Binding-site contacts:
Ligand atom C1 contacts residue ASN279 of chain 1.B at 1.4 Å.
Ligand atom O6 contacts residue LYS555 of chain 1.A at 3.5 Å (salt-bridge).
Ligand atom C7 contacts residue ASN277 of chain 1.B at 3.7 Å.
Ligand atom C2 contacts residue ASN279 of chain 1.B at 2.5 Å.
Ligand atom C5 contacts residue ASN279 of chain 1.B at 3.7 Å.
Ligand atom C8 contacts residue ASN277 of chain 1.B at 3.5 Å.
Ligand atom C3 contacts residue ASN279 of chain 1.B at 3.8 Å.
Ligand atom C4 contacts residue ASN279 of chain 1.B at 4.3 Å.
Ligand atom N2 contacts residue ASN279 of chain 1.B at 2.9 Å (h-bond).
Ligand atom O5 contacts residue ASN279 of chain 1.B at 2.4 Å (h-bond).
Ligand atom O7 contacts residue ASN279 of chain 1.B at 3.4 Å (h-bond).
Ligand atom C8 contacts residue ASN279 of chain 1.B at 4.4 Å.
Ligand atom O6 contacts residue ASN279 of chain 1.B at 4.5 Å.
Ligand atom N2 contacts residue ASN277 of chain 1.B at 4.5 Å.
Ligand atom O7 contacts residue ASN277 of chain 1.B at 3.7 Å.
Ligand atom C7 contacts residue ASN279 of chain 1.B at 3.3 Å.

A protein and the small-molecule ligand that binds it are described below.
Small molecule (SMILES): CC(=O)N[C@@H]1[C@@H](O)[C@H](O)[C@@H](CO)O[C@H]1O

Sequence of chain 1.A:
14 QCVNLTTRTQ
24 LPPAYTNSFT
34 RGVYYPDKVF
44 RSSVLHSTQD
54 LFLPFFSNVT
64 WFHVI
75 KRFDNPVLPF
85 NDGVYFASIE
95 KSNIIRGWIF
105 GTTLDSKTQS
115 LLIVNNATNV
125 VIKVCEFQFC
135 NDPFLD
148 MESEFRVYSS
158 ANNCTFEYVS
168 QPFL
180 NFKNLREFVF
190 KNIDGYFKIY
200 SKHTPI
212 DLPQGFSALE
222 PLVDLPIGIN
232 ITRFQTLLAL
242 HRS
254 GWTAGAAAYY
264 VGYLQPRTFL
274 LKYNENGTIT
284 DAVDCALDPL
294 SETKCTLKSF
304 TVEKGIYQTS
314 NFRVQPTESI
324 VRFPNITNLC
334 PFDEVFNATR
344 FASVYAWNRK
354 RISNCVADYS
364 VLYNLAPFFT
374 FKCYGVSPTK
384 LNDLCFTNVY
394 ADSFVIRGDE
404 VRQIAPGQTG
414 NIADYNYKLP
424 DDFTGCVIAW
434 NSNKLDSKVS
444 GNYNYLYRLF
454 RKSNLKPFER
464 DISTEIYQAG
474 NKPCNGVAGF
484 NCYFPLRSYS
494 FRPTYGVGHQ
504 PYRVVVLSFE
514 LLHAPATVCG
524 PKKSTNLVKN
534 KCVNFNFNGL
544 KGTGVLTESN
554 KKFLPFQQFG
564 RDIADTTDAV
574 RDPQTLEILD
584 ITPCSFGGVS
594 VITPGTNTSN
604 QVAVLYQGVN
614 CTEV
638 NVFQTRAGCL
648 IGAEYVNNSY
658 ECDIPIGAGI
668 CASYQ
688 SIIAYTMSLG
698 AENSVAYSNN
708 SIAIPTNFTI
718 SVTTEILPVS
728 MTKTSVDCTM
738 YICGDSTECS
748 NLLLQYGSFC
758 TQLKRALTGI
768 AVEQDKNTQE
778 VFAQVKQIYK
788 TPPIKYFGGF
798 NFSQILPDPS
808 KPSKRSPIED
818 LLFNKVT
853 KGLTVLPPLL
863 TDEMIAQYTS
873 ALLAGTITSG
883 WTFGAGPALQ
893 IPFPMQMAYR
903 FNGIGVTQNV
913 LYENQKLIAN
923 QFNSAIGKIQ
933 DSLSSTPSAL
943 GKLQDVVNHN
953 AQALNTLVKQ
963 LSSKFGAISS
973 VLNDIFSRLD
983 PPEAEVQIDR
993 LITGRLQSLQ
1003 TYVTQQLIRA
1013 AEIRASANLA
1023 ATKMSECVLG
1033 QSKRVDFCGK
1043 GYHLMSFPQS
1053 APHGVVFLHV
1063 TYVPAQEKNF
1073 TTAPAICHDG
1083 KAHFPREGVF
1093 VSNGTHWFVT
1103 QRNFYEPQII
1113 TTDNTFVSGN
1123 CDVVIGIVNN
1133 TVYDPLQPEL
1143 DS

Sequence of chain 1.B:
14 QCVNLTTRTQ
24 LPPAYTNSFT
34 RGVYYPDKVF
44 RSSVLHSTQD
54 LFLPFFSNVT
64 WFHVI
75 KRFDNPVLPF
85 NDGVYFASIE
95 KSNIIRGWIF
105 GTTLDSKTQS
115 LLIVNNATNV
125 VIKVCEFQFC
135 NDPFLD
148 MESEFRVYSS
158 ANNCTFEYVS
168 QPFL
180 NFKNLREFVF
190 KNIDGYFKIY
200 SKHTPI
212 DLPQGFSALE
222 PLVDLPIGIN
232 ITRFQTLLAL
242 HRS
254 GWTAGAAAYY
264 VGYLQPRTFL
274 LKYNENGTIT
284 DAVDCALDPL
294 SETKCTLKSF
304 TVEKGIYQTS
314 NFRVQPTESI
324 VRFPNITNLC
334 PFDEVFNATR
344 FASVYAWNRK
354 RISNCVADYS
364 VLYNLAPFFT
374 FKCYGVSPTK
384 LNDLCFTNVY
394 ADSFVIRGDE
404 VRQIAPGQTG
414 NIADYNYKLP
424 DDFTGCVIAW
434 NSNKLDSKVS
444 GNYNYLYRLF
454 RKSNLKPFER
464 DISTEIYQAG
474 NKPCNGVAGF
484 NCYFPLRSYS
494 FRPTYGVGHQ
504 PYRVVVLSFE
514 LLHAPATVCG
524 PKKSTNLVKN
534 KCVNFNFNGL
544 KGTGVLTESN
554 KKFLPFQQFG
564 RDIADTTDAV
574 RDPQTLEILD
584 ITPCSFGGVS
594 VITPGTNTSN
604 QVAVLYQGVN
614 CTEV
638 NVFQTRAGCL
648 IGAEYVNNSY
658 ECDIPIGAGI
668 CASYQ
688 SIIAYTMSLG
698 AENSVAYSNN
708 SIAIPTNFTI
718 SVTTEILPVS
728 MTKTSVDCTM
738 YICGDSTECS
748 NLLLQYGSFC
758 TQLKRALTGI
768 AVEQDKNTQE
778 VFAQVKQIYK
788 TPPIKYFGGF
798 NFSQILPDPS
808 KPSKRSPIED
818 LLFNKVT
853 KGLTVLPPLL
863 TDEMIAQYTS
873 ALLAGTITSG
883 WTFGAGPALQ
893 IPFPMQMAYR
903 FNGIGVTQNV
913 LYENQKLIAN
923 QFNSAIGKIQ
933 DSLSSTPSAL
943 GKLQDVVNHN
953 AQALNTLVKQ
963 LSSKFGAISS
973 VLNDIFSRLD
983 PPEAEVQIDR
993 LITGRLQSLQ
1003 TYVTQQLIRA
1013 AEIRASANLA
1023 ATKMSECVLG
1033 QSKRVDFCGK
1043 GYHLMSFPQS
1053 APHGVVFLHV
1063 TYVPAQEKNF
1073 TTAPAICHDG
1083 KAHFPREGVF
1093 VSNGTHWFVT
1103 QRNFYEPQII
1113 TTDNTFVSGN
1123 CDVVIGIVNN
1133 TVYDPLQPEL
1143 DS